Sequence of chain 1.Q:
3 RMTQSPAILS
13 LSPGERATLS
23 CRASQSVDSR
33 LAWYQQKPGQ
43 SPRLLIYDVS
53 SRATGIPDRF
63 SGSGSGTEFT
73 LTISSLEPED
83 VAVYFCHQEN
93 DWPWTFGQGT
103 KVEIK

This small molecule binds to this protein.
Small molecule (SMILES): CC(=O)N[C@@H]1[C@@H](O)[C@H](O)[C@@H](CO)O[C@H]1O

Binding-site contacts:
Ligand atom O5 contacts residue ASN107 of chain 1.P at 2.5 Å (h-bond).
Ligand atom C1 contacts residue ASN107 of chain 1.P at 1.5 Å.
Ligand atom C2 contacts residue ASN107 of chain 1.P at 2.5 Å.
Ligand atom C3 contacts residue ASN107 of chain 1.P at 3.9 Å.
Ligand atom C8 contacts residue SER109 of chain 1.P at 3.6 Å.
Ligand atom O7 contacts residue ASN107 of chain 1.P at 4.1 Å.
Ligand atom C8 contacts residue THR56 of chain 1.Q at 3.1 Å.
Ligand atom C7 contacts residue SER109 of chain 1.P at 3.9 Å.
Ligand atom C1 contacts residue GLU110 of chain 1.P at 4.4 Å.
Ligand atom C2 contacts residue SER109 of chain 1.P at 4.4 Å.
Ligand atom C7 contacts residue ASN107 of chain 1.P at 3.7 Å.
Ligand atom C7 contacts residue THR56 of chain 1.Q at 4.3 Å.
Ligand atom C5 contacts residue ASN107 of chain 1.P at 3.9 Å.
Ligand atom N2 contacts residue ASN107 of chain 1.P at 2.9 Å (h-bond).
Ligand atom N2 contacts residue SER109 of chain 1.P at 3.3 Å (h-bond).
Ligand atom C4 contacts residue ASN107 of chain 1.P at 4.4 Å.
Ligand atom O5 contacts residue GLU110 of chain 1.P at 4.0 Å.
Ligand atom C1 contacts residue SER109 of chain 1.P at 4.3 Å.

Sequence of chain 1.P:
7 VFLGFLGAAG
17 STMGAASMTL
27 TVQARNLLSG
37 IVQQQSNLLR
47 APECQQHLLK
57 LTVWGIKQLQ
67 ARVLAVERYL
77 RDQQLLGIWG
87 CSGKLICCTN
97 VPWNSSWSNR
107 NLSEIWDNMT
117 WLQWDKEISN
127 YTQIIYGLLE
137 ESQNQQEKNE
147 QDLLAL